Sequence of chain 50.E:
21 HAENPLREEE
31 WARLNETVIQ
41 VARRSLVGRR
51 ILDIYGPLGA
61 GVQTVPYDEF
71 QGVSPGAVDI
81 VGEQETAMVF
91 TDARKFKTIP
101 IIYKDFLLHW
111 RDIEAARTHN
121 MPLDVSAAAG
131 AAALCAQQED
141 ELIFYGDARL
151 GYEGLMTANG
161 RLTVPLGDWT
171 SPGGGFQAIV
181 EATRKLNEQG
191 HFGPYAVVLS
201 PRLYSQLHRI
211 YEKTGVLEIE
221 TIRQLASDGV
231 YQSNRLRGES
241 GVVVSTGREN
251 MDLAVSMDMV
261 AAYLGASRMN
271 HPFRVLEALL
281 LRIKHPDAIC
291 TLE

The protein below binds the small molecule below.
Small molecule (SMILES): CC(C)C[C@H](NC(=O)CN)C(=O)N[C@H](C(=O)N[C@H](C(=O)NCC(=O)N[C@@H](CO)C(=O)N[C@@H](CC(C)C)C(=O)N[C@@H](CCCN=C(N)N)C(=O)NCC=O)C(C)C)[C@@H](C)O

Binding-site contacts:
Ligand atom OG1 contacts residue ASP258 of chain 50.E at 3.3 Å.
Ligand atom CB contacts residue MET259 of chain 50.E at 3.6 Å (hydrophobic).
Ligand atom CG2 contacts residue ASP258 of chain 50.E at 3.5 Å.
Ligand atom CD2 contacts residue ASP258 of chain 50.E at 3.4 Å.
Ligand atom NE contacts residue ARG50 of chain 50.E at 3.1 Å (salt-bridge).
Ligand atom N contacts residue ASP258 of chain 50.E at 3.2 Å (salt-bridge).
Ligand atom NH2 contacts residue THR246 of chain 50.E at 3.0 Å (h-bond).
Ligand atom C contacts residue ARG43 of chain 50.E at 3.7 Å.
Ligand atom CA contacts residue ASP258 of chain 50.E at 3.6 Å.
Ligand atom CG2 contacts residue ALA42 of chain 50.E at 3.8 Å (hydrophobic).
Ligand atom N contacts residue PRO57 of chain 50.E at 3.5 Å.
Ligand atom CD2 contacts residue ARG50 of chain 50.E at 3.6 Å.
Ligand atom CB contacts residue ARG49 of chain 50.E at 3.7 Å.
Ligand atom CB contacts residue ARG49 of chain 50.E at 3.5 Å.
Ligand atom O contacts residue ILE39 of chain 50.E at 3.7 Å.
Ligand atom N contacts residue ASP258 of chain 50.E at 2.8 Å (salt-bridge).
Ligand atom OG1 contacts residue MET259 of chain 50.E at 2.6 Å (h-bond).
Ligand atom CA contacts residue ASP258 of chain 50.E at 3.7 Å.
Ligand atom O contacts residue ARG43 of chain 50.E at 2.8 Å (salt-bridge).
Ligand atom N contacts residue ARG49 of chain 50.E at 3.7 Å.
Ligand atom C contacts residue ASP258 of chain 50.E at 3.7 Å.
Ligand atom CB contacts residue ASP258 of chain 50.E at 3.5 Å.
Ligand atom C contacts residue ARG49 of chain 50.E at 3.6 Å.
Ligand atom O contacts residue ARG50 of chain 50.E at 3.4 Å.
Ligand atom CA contacts residue ASP258 of chain 50.E at 3.7 Å.
Ligand atom CB contacts residue ASP258 of chain 50.E at 3.7 Å.
Ligand atom CG2 contacts residue MET259 of chain 50.E at 3.7 Å (hydrophobic).
Ligand atom NH1 contacts residue ASP53 of chain 50.E at 3.0 Å (salt-bridge).
Ligand atom O contacts residue ARG49 of chain 50.E at 3.1 Å (salt-bridge).
Ligand atom N contacts residue ASP258 of chain 50.E at 3.2 Å (salt-bridge).
Ligand atom CD contacts residue LEU52 of chain 50.E at 3.3 Å (hydrophobic).
Ligand atom N contacts residue ARG49 of chain 50.E at 3.6 Å (salt-bridge).
Ligand atom NH1 contacts residue THR246 of chain 50.E at 3.2 Å (h-bond).
Ligand atom CD2 contacts residue ARG43 of chain 50.E at 3.6 Å.
Ligand atom O contacts residue ARG43 of chain 50.E at 2.8 Å (salt-bridge).
Ligand atom CZ contacts residue THR246 of chain 50.E at 3.3 Å.
Ligand atom N contacts residue ARG49 of chain 50.E at 3.5 Å (salt-bridge).
Ligand atom CD contacts residue ARG50 of chain 50.E at 3.3 Å.
Ligand atom NH2 contacts residue ASP228 of chain 50.E at 2.7 Å (salt-bridge).
Ligand atom CG contacts residue PRO57 of chain 50.E at 3.7 Å (hydrophobic).